The protein below binds the small molecule below.
Small molecule (SMILES): CC(=O)N[C@@H]1[C@@H](O)[C@H](O)[C@@H](CO)O[C@H]1O

Binding-site contacts:
Ligand atom C5 contacts residue ASN82 of chain 2.B at 3.6 Å.
Ligand atom C4 contacts residue ASN82 of chain 2.B at 4.2 Å.
Ligand atom C8 contacts residue ASN79 of chain 2.B at 3.4 Å.
Ligand atom C7 contacts residue GLU72 of chain 2.B at 3.8 Å.
Ligand atom N2 contacts residue GLY78 of chain 2.B at 4.5 Å.
Ligand atom O7 contacts residue ASN79 of chain 2.B at 3.9 Å.
Ligand atom O7 contacts residue GLU72 of chain 2.B at 4.0 Å.
Ligand atom C8 contacts residue GLU72 of chain 2.B at 3.4 Å.
Ligand atom N2 contacts residue ASN79 of chain 2.B at 4.3 Å.
Ligand atom C7 contacts residue ASN79 of chain 2.B at 3.6 Å.
Ligand atom C3 contacts residue ASN82 of chain 2.B at 3.8 Å.
Ligand atom O5 contacts residue ASN82 of chain 2.B at 2.3 Å (h-bond).
Ligand atom C1 contacts residue ASN82 of chain 2.B at 1.4 Å.
Ligand atom C8 contacts residue LYS75 of chain 2.B at 4.0 Å.
Ligand atom C8 contacts residue GLY78 of chain 2.B at 4.1 Å.
Ligand atom O3 contacts residue GLU72 of chain 2.B at 3.9 Å.
Ligand atom N2 contacts residue ASN82 of chain 2.B at 3.0 Å (h-bond).
Ligand atom C7 contacts residue ASN82 of chain 2.B at 4.0 Å.
Ligand atom C2 contacts residue ASN82 of chain 2.B at 2.5 Å.

Sequence of chain 2.B:
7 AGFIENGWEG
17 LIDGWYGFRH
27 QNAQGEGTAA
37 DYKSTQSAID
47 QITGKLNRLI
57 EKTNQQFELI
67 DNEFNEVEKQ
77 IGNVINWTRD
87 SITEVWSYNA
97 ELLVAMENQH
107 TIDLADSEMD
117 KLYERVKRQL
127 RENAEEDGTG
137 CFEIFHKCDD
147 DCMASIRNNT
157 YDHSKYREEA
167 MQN